Sequence of chain 1.B:
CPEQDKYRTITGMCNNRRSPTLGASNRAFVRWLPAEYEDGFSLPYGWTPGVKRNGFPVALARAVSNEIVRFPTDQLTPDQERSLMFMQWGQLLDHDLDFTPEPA

Binding-site contacts:
Ligand atom N5 contacts residue HEM1 of chain 1.I at 4.4 Å.
Ligand atom N15 contacts residue PHE101 of chain 1.B at 4.1 Å.
Ligand atom C11 contacts residue HEM1 of chain 1.I at 3.1 Å.
Ligand atom O2 contacts residue PHE295 of chain 1.D at 4.5 Å.
Ligand atom C3 contacts residue GLU104 of chain 1.B at 4.0 Å.
Ligand atom C8 contacts residue ARG127 of chain 1.D at 4.1 Å.
Ligand atom C11 contacts residue PHE295 of chain 1.D at 3.8 Å (hydrophobic).
Ligand atom N10 contacts residue HEM1 of chain 1.I at 3.3 Å.
Ligand atom C1 contacts residue LEU303 of chain 1.D at 4.4 Å (hydrophobic).
Ligand atom C8 contacts residue GLU130 of chain 1.D at 4.3 Å.
Ligand atom C14 contacts residue PHE101 of chain 1.B at 3.8 Å (hydrophobic).
Ligand atom C8 contacts residue PHE254 of chain 1.D at 4.5 Å (hydrophobic).
Ligand atom C8 contacts residue PHE295 of chain 1.D at 4.1 Å (hydrophobic).
Ligand atom N10 contacts residue PHE295 of chain 1.D at 3.5 Å.
Ligand atom S12 contacts residue HEM1 of chain 1.I at 2.0 Å.
Ligand atom O9 contacts residue GLU130 of chain 1.D at 3.4 Å.
Ligand atom C4 contacts residue GLU104 of chain 1.B at 4.1 Å.
Ligand atom O9 contacts residue ARG127 of chain 1.D at 3.7 Å.
Ligand atom C14 contacts residue THR126 of chain 1.D at 4.5 Å.
Ligand atom O9 contacts residue PHE295 of chain 1.D at 4.2 Å.
Ligand atom N13 contacts residue ARG127 of chain 1.D at 3.3 Å.
Ligand atom C14 contacts residue ARG127 of chain 1.D at 4.2 Å.
Ligand atom S12 contacts residue PHE295 of chain 1.D at 3.6 Å.
Ligand atom N13 contacts residue PHE101 of chain 1.B at 4.3 Å.
Ligand atom C7 contacts residue ARG127 of chain 1.D at 4.0 Å.
Ligand atom O9 contacts residue PHE254 of chain 1.D at 4.1 Å.

The protein below binds the small molecule below.
Small molecule (SMILES): COCCn1c(=S)[nH]c(=O)c2[nH]cnc21

Sequence of chain 1.D:
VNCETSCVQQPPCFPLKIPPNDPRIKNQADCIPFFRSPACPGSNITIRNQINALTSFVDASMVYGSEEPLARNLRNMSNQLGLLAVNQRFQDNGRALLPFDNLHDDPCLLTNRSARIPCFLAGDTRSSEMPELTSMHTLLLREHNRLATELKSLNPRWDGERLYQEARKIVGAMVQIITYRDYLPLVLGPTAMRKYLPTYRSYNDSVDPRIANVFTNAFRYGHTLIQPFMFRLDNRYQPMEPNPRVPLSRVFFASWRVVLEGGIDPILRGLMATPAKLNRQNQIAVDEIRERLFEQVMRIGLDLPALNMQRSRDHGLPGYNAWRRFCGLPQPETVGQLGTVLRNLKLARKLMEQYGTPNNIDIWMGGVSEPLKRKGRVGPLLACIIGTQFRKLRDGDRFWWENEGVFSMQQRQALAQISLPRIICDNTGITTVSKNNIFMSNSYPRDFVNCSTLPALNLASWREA